Sequence of chain 1.B:
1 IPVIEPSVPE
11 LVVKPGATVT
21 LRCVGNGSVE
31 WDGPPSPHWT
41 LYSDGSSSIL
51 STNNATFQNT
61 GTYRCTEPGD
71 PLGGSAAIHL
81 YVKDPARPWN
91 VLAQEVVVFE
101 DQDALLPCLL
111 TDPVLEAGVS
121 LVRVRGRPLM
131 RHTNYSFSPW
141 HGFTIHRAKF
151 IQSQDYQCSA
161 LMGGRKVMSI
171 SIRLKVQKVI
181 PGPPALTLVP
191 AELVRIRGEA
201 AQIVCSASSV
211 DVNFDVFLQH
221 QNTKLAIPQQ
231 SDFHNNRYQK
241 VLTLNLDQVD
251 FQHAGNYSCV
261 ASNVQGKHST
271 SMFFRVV

Binding-site contacts:
Ligand atom C2 contacts residue SER258 of chain 1.B at 4.4 Å.
Ligand atom C6 contacts residue ASN256 of chain 1.B at 4.2 Å.
Ligand atom O5 contacts residue ASN256 of chain 1.B at 2.3 Å (h-bond).
Ligand atom C8 contacts residue ASN222 of chain 1.B at 3.5 Å.
Ligand atom O5 contacts residue SER271 of chain 1.B at 4.1 Å.
Ligand atom C7 contacts residue ASN256 of chain 1.B at 3.7 Å.
Ligand atom C1 contacts residue ASN256 of chain 1.B at 1.4 Å.
Ligand atom C5 contacts residue SER271 of chain 1.B at 4.1 Å.
Ligand atom C2 contacts residue ASN256 of chain 1.B at 2.5 Å.
Ligand atom C4 contacts residue ASN256 of chain 1.B at 4.3 Å.
Ligand atom O7 contacts residue ASN256 of chain 1.B at 4.0 Å.
Ligand atom N2 contacts residue ASN256 of chain 1.B at 3.0 Å (h-bond).
Ligand atom O6 contacts residue SER269 of chain 1.B at 3.5 Å (h-bond).
Ligand atom C3 contacts residue ASN256 of chain 1.B at 3.9 Å.
Ligand atom C4 contacts residue SER271 of chain 1.B at 4.2 Å.
Ligand atom C5 contacts residue ASN256 of chain 1.B at 3.6 Å.
Ligand atom O6 contacts residue SER271 of chain 1.B at 3.7 Å.
Ligand atom O6 contacts residue ASN256 of chain 1.B at 3.7 Å.
Ligand atom C6 contacts residue SER271 of chain 1.B at 3.3 Å.

A small-molecule ligand and the protein it binds are described below.
Small molecule (SMILES): CC(=O)N[C@H]1[C@H]([C@H](O)[C@H](O)CO)O[C@@](O[C@H]2[C@@H](O)[C@@H](CO)O[C@@H](O[C@H]3[C@H](O)[C@@H](NC(C)=O)CO[C@@H]3CO)[C@@H]2O)(C(=O)O)C[C@@H]1O